Binding-site contacts:
Ligand atom C3 contacts residue ASN91 of chain 1.B at 3.7 Å.
Ligand atom C8 contacts residue ASN91 of chain 1.B at 4.0 Å.
Ligand atom C7 contacts residue GLY90 of chain 1.B at 4.1 Å.
Ligand atom C2 contacts residue ASN91 of chain 1.B at 2.5 Å.
Ligand atom C4 contacts residue ASN91 of chain 1.B at 4.3 Å.
Ligand atom N2 contacts residue ASN91 of chain 1.B at 2.9 Å (h-bond).
Ligand atom C5 contacts residue ASN91 of chain 1.B at 3.8 Å.
Ligand atom O7 contacts residue ASN91 of chain 1.B at 4.4 Å.
Ligand atom O7 contacts residue GLY90 of chain 1.B at 3.7 Å.
Ligand atom C7 contacts residue ASN91 of chain 1.B at 3.5 Å.
Ligand atom O5 contacts residue ASN91 of chain 1.B at 2.5 Å (h-bond).
Ligand atom N2 contacts residue GLY90 of chain 1.B at 4.4 Å.
Ligand atom C1 contacts residue ASN91 of chain 1.B at 1.4 Å.

Sequence of chain 1.B:
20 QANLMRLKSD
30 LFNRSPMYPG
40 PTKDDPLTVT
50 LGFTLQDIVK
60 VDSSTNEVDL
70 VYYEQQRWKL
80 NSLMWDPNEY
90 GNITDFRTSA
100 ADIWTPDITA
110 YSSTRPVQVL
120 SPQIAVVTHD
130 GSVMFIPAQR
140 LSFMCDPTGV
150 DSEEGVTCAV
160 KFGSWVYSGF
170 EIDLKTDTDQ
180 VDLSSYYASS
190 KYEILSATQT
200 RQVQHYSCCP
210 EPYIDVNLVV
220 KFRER

A small-molecule ligand and the protein it binds are described below.
Small molecule (SMILES): CC(=O)N[C@@H]1[C@@H](O)[C@H](O)[C@@H](CO)O[C@H]1O